Sequence of chain 1.B:
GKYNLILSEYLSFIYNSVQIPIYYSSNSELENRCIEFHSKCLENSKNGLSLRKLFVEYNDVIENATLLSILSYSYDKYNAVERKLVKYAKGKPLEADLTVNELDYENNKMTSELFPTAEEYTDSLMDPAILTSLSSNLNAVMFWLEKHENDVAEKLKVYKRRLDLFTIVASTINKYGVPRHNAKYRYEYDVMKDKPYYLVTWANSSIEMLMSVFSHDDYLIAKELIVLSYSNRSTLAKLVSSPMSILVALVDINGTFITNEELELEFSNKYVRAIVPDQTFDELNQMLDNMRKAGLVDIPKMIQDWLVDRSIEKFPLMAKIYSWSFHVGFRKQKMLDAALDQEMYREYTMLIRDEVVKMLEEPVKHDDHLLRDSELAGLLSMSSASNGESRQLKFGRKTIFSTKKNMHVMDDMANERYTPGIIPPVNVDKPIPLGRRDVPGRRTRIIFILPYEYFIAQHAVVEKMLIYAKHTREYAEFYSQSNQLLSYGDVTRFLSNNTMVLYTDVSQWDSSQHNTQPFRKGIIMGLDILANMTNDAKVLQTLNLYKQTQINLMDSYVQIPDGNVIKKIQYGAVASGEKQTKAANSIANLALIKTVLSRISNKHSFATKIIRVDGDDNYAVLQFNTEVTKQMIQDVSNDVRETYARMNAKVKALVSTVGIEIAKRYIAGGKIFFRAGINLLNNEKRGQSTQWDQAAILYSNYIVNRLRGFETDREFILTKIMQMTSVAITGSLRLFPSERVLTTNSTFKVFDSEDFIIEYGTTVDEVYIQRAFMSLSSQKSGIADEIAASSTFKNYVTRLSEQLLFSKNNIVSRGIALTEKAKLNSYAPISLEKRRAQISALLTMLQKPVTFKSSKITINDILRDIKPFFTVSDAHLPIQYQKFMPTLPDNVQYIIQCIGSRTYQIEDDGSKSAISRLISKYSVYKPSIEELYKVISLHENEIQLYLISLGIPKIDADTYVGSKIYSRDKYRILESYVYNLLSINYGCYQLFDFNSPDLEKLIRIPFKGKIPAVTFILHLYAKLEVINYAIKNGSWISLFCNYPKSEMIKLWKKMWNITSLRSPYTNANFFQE

The protein below binds the small molecule below.
Small molecule (SMILES): Nc1ccn([C@@H]2O[C@H](CO[P](=O)(O)O[C@@H]3[C@@H](O)[C@H](n4ccc(N)nc4=O)O[C@@H]3CO[P](=O)(O)O[C@H]3[C@@H](O)[C@H](n4cnc5c(=O)nc(N)[nH]c54)O[C@@H]3CO[P](=O)(O)O[C@H]3[C@@H](O)[C@H](n4ccc(=O)[nH]c4=O)O[C@@H]3CO[P](=O)(O)O[C@H]3[C@@H](O)[C@H](n4cnc5c(=O)nc(N)[nH]c54)O[C@@H]3CO[P](=O)(O)O[C@H]3[C@@H](O)[C@H](n4ccc(=O)[nH]c4=O)O[C@@H]3CO)[C@@H](O)[C@H]2O)c(=O)n1

Binding-site contacts:
Ligand atom OP1 contacts residue SER401 of chain 1.B at 3.3 Å (h-bond).
Ligand atom O5' contacts residue SER401 of chain 1.B at 3.5 Å (h-bond).
Ligand atom O4 contacts residue TYR842 of chain 1.B at 3.0 Å (h-bond).
Ligand atom O3' contacts residue LYS594 of chain 1.B at 3.0 Å.
Ligand atom C4 contacts residue TYR842 of chain 1.B at 3.3 Å (hydrophobic).
Ligand atom OP1 contacts residue LYS420 of chain 1.B at 3.1 Å (salt-bridge).
Ligand atom O2' contacts residue PO41 of chain 1.C at 3.0 Å (h-bond).
Ligand atom C2' contacts residue PO41 of chain 1.C at 3.0 Å.
Ligand atom C4 contacts residue PHE416 of chain 1.B at 3.5 Å (hydrophobic).
Ligand atom N4 contacts residue ILE462 of chain 1.B at 3.4 Å.
Ligand atom O2 contacts residue GLY592 of chain 1.B at 2.9 Å.
Ligand atom C4' contacts residue PO41 of chain 1.C at 3.4 Å.
Ligand atom C3' contacts residue PO41 of chain 1.C at 2.7 Å.
Ligand atom O4 contacts residue ILE415 of chain 1.B at 3.1 Å.
Ligand atom C8 contacts residue LYS188 of chain 1.B at 3.5 Å.
Ligand atom O4 contacts residue PHE416 of chain 1.B at 3.1 Å (h-bond).
Ligand atom O3' contacts residue PO41 of chain 1.C at 3.0 Å (h-bond).
Ligand atom O2 contacts residue LYS597 of chain 1.B at 3.6 Å (salt-bridge).
Ligand atom N3 contacts residue ARG190 of chain 1.B at 3.6 Å (salt-bridge).
Ligand atom OP2 contacts residue LYS419 of chain 1.B at 3.6 Å (salt-bridge).
Ligand atom N1 contacts residue ARG701 of chain 1.B at 3.4 Å (salt-bridge).
Ligand atom O3' contacts residue LYS420 of chain 1.B at 2.8 Å (salt-bridge).
Ligand atom N2 contacts residue ASP127 of chain 1.B at 3.6 Å (salt-bridge).
Ligand atom O5' contacts residue ALA400 of chain 1.B at 3.1 Å.
Ligand atom C2 contacts residue ARG190 of chain 1.B at 3.6 Å.
Ligand atom OP1 contacts residue SER398 of chain 1.B at 2.5 Å (h-bond).
Ligand atom OP2 contacts residue ALA400 of chain 1.B at 3.4 Å.
Ligand atom C5' contacts residue ALA400 of chain 1.B at 3.5 Å (hydrophobic).
Ligand atom N2 contacts residue ARG190 of chain 1.B at 3.3 Å (salt-bridge).
Ligand atom OP1 contacts residue THR418 of chain 1.B at 3.1 Å.
Ligand atom N1 contacts residue ILE462 of chain 1.B at 3.5 Å.
Ligand atom N3 contacts residue PHE416 of chain 1.B at 3.3 Å.
Ligand atom C4 contacts residue ILE462 of chain 1.B at 3.4 Å (hydrophobic).
Ligand atom O2' contacts residue GLY592 of chain 1.B at 2.5 Å (h-bond).
Ligand atom N7 contacts residue LYS188 of chain 1.B at 2.8 Å (salt-bridge).
Ligand atom C2 contacts residue ILE462 of chain 1.B at 3.5 Å (hydrophobic).
Ligand atom N1 contacts residue ARG190 of chain 1.B at 3.4 Å.
Ligand atom C5' contacts residue PO41 of chain 1.C at 3.0 Å.
Ligand atom C2 contacts residue ARG701 of chain 1.B at 3.4 Å.
Ligand atom N2 contacts residue ARG701 of chain 1.B at 2.7 Å (salt-bridge).